Binding-site contacts:
Ligand atom O contacts residue LYS359 of chain 1.HC at 3.9 Å.
Ligand atom CD2 contacts residue PHE424 of chain 1.HC at 3.6 Å (hydrophobic).
Ligand atom CG contacts residue LEU346 of chain 1.HC at 4.5 Å (hydrophobic).
Ligand atom CG contacts residue PHE333 of chain 1.HC at 4.1 Å (hydrophobic).
Ligand atom O contacts residue PHE356 of chain 1.HC at 4.3 Å.
Ligand atom CD2 contacts residue ILE336 of chain 1.HC at 4.1 Å (hydrophobic).
Ligand atom CB contacts residue PHE424 of chain 1.HC at 4.0 Å (hydrophobic).
Ligand atom CD2 contacts residue GLN332 of chain 1.HC at 3.3 Å.
Ligand atom CD2 contacts residue PHE352 of chain 1.HC at 4.0 Å (hydrophobic).
Ligand atom CB contacts residue ILE336 of chain 1.HC at 4.1 Å (hydrophobic).
Ligand atom CD1 contacts residue ILE336 of chain 1.HC at 3.7 Å (hydrophobic).
Ligand atom CD1 contacts residue PHE333 of chain 1.HC at 3.8 Å (hydrophobic).
Ligand atom CD2 contacts residue GLY351 of chain 1.HC at 4.4 Å.
Ligand atom CD2 contacts residue LEU346 of chain 1.HC at 3.8 Å (hydrophobic).
Ligand atom CD1 contacts residue MET431 of chain 1.HC at 3.6 Å (hydrophobic).
Ligand atom CD1 contacts residue PHE424 of chain 1.HC at 3.6 Å (hydrophobic).
Ligand atom CB contacts residue MET431 of chain 1.HC at 3.9 Å (hydrophobic).
Ligand atom CD2 contacts residue MET431 of chain 1.HC at 4.4 Å (hydrophobic).
Ligand atom CD1 contacts residue GLN332 of chain 1.HC at 3.3 Å.
Ligand atom CD2 contacts residue GLN420 of chain 1.HC at 4.0 Å.
Ligand atom CD1 contacts residue PHE352 of chain 1.HC at 4.2 Å (hydrophobic).
Ligand atom CD1 contacts residue LEU346 of chain 1.HC at 3.8 Å (hydrophobic).
Ligand atom CD2 contacts residue MET427 of chain 1.HC at 3.8 Å (hydrophobic).
Ligand atom CG contacts residue MET431 of chain 1.HC at 4.3 Å (hydrophobic).
Ligand atom CD2 contacts residue PHE333 of chain 1.HC at 3.6 Å (hydrophobic).
Ligand atom CG contacts residue PHE424 of chain 1.HC at 4.4 Å (hydrophobic).

This protein binds this small molecule.
Small molecule (SMILES): CC(C)C[C@@H](C=O)NC(=O)[C@H](CC(C)C)NC(=O)[C@H](CC(C)C)NC(=O)[C@H](CC(C)C)NC(=O)[C@H](CC(C)C)NC(=O)[C@H](CC(C)C)NC(=O)[C@H](CC(C)C)NC(=O)[C@H](CC(C)C)NC(=O)[C@H](CC(C)C)NC(=O)[C@H](CC(C)C)NC(=O)[C@H](CC(C)C)NC(=O)[C@@H](N)CC(C)C

Sequence of chain 1.HC:
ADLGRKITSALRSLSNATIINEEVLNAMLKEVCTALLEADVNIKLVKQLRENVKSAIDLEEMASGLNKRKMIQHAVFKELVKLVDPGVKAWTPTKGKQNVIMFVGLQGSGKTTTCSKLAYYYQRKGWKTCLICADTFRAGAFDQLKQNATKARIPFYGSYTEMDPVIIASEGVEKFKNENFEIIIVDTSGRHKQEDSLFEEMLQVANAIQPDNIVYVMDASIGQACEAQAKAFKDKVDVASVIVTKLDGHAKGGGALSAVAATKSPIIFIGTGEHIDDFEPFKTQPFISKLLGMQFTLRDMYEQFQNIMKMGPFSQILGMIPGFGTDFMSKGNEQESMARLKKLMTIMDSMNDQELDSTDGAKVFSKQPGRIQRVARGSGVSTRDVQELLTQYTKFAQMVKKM